Sequence of chain 1.A:
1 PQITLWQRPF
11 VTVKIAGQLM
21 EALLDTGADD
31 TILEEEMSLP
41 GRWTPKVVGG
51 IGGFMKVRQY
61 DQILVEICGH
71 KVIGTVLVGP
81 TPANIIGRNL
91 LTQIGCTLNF

Binding-site contacts:
Ligand atom O7 contacts residue KGQ1 of chain 1.D at 0.5 Å (h-bond).
Ligand atom O10 contacts residue KGQ1 of chain 1.D at 1.3 Å (h-bond).
Ligand atom C22 contacts residue KGQ1 of chain 1.D at 0.3 Å.
Ligand atom O8 contacts residue KGQ1 of chain 1.D at 0.6 Å (h-bond).
Ligand atom O5 contacts residue KGQ1 of chain 1.D at 1.8 Å (h-bond).
Ligand atom C26 contacts residue KGQ1 of chain 1.D at 0.9 Å.
Ligand atom N contacts residue KGQ1 of chain 1.D at 0.7 Å (h-bond).
Ligand atom N1 contacts residue KGQ1 of chain 1.D at 0.7 Å (h-bond).
Ligand atom C9 contacts residue KGQ1 of chain 1.D at 0.4 Å.
Ligand atom C31 contacts residue KGQ1 of chain 1.D at 2.5 Å.
Ligand atom C contacts residue KGQ1 of chain 1.D at 0.7 Å.
Ligand atom C32 contacts residue KGQ1 of chain 1.D at 1.0 Å.
Ligand atom O9 contacts residue KGQ1 of chain 1.D at 1.2 Å (h-bond).
Ligand atom C20 contacts residue KGQ1 of chain 1.D at 0.9 Å.
Ligand atom O6 contacts residue KGQ1 of chain 1.D at 0.8 Å.
Ligand atom C27 contacts residue KGQ1 of chain 1.D at 0.7 Å.
Ligand atom C28 contacts residue KGQ1 of chain 1.D at 0.7 Å.
Ligand atom C24 contacts residue KGQ1 of chain 1.D at 1.2 Å.
Ligand atom C10 contacts residue KGQ1 of chain 1.D at 0.6 Å.
Ligand atom C3 contacts residue KGQ1 of chain 1.D at 0.7 Å.
Ligand atom C2 contacts residue KGQ1 of chain 1.D at 2.4 Å.
Ligand atom C30 contacts residue KGQ1 of chain 1.D at 1.3 Å.
Ligand atom C29 contacts residue KGQ1 of chain 1.D at 1.4 Å.
Ligand atom C1 contacts residue KGQ1 of chain 1.D at 1.4 Å.
Ligand atom C25 contacts residue KGQ1 of chain 1.D at 0.8 Å.
Ligand atom C14 contacts residue KGQ1 of chain 1.D at 1.5 Å.
Ligand atom C4 contacts residue KGQ1 of chain 1.D at 0.8 Å.
Ligand atom C11 contacts residue KGQ1 of chain 1.D at 1.0 Å.
Ligand atom C12 contacts residue KGQ1 of chain 1.D at 2.0 Å.
Ligand atom C5 contacts residue KGQ1 of chain 1.D at 0.8 Å.
Ligand atom O4 contacts residue KGQ1 of chain 1.D at 0.8 Å.
Ligand atom C21 contacts residue KGQ1 of chain 1.D at 1.4 Å.
Ligand atom C7 contacts residue KGQ1 of chain 1.D at 0.4 Å.
Ligand atom C23 contacts residue KGQ1 of chain 1.D at 0.8 Å.
Ligand atom C8 contacts residue KGQ1 of chain 1.D at 1.4 Å.
Ligand atom O11 contacts residue KGQ1 of chain 1.D at 2.1 Å.
Ligand atom C13 contacts residue KGQ1 of chain 1.D at 0.7 Å.
Ligand atom S contacts residue KGQ1 of chain 1.D at 0.5 Å (h-bond).
Ligand atom C6 contacts residue KGQ1 of chain 1.D at 1.3 Å.
Ligand atom O contacts residue KGQ1 of chain 1.D at 2.7 Å.

A small-molecule ligand and the protein it binds are described below.
Small molecule (SMILES): CCOP(=O)(COc1ccc(C[C@H](NC(=O)O[C@H]2CO[C@H]3OCC[C@H]32)[C@H](O)CN(CC(C)C)S(=O)(=O)c2ccc(OC)cc2)cc1)OCC

Sequence of chain 1.B:
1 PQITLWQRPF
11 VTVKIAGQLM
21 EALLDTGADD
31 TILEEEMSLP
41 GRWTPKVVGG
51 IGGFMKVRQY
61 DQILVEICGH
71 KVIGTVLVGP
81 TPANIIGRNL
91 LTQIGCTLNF